Binding-site contacts:
Ligand atom OAA contacts residue ILE277 of chain 3.A at 3.6 Å.
Ligand atom CAQ contacts residue ALA18 of chain 3.A at 3.7 Å (hydrophobic).
Ligand atom CAH contacts residue ARG15 of chain 3.A at 3.3 Å.
Ligand atom OAD contacts residue ILE277 of chain 3.A at 3.6 Å.
Ligand atom CBA contacts residue GLN283 of chain 3.A at 3.4 Å.
Ligand atom SAU contacts residue VAL400 of chain 3.A at 3.6 Å.
Ligand atom CAJ contacts residue ARG15 of chain 3.A at 3.8 Å.
Ligand atom OAW contacts residue PHE8 of chain 3.A at 3.4 Å.
Ligand atom OAC contacts residue GLN276 of chain 3.A at 3.7 Å.
Ligand atom OAX contacts residue PHE8 of chain 3.A at 3.6 Å.
Ligand atom CAF contacts residue ARG15 of chain 3.A at 3.6 Å.
Ligand atom OAY contacts residue THR399 of chain 3.A at 3.3 Å.
Ligand atom CAO contacts residue PHE8 of chain 3.A at 3.8 Å (hydrophobic).
Ligand atom CAI contacts residue ASP10 of chain 3.A at 3.5 Å.
Ligand atom CAE contacts residue ARG15 of chain 3.A at 3.8 Å.
Ligand atom CAG contacts residue ARG15 of chain 3.A at 3.7 Å.
Ligand atom SBB contacts residue ASN279 of chain 3.A at 3.5 Å (h-bond).
Ligand atom NAS contacts residue VAL14 of chain 3.A at 3.7 Å.
Ligand atom SAU contacts residue CME253 of chain 3.A at 3.8 Å.
Ligand atom CAR contacts residue ASP10 of chain 3.A at 3.3 Å.
Ligand atom CAT contacts residue CME253 of chain 3.A at 3.6 Å.
Ligand atom OAW contacts residue ASP10 of chain 3.A at 3.2 Å.
Ligand atom SBB contacts residue GLN281 of chain 3.A at 3.2 Å (h-bond).
Ligand atom OAD contacts residue GLN276 of chain 3.A at 2.9 Å (h-bond).
Ligand atom NAZ contacts residue ASN279 of chain 3.A at 3.5 Å (h-bond).
Ligand atom SAU contacts residue ARG250 of chain 3.A at 3.8 Å.
Ligand atom SAV contacts residue THR399 of chain 3.A at 3.8 Å.
Ligand atom CAG contacts residue GLN283 of chain 3.A at 3.6 Å.
Ligand atom CBA contacts residue ASN279 of chain 3.A at 3.2 Å.
Ligand atom CAQ contacts residue VAL14 of chain 3.A at 3.8 Å (hydrophobic).
Ligand atom OAA contacts residue ARG15 of chain 3.A at 3.2 Å.
Ligand atom SBB contacts residue GLN276 of chain 3.A at 3.1 Å (h-bond).
Ligand atom CAT contacts residue VAL14 of chain 3.A at 3.6 Å (hydrophobic).
Ligand atom OAX contacts residue THR399 of chain 3.A at 3.5 Å.
Ligand atom CAM contacts residue ASP10 of chain 3.A at 3.0 Å.
Ligand atom CAI contacts residue ARG15 of chain 3.A at 3.5 Å.
Ligand atom CAN contacts residue ASP10 of chain 3.A at 3.4 Å.
Ligand atom SBB contacts residue GLN283 of chain 3.A at 3.6 Å.
Ligand atom CAL contacts residue ASP10 of chain 3.A at 3.2 Å.
Ligand atom NAZ contacts residue GLN283 of chain 3.A at 3.4 Å (h-bond).

Sequence of chain 3.A:
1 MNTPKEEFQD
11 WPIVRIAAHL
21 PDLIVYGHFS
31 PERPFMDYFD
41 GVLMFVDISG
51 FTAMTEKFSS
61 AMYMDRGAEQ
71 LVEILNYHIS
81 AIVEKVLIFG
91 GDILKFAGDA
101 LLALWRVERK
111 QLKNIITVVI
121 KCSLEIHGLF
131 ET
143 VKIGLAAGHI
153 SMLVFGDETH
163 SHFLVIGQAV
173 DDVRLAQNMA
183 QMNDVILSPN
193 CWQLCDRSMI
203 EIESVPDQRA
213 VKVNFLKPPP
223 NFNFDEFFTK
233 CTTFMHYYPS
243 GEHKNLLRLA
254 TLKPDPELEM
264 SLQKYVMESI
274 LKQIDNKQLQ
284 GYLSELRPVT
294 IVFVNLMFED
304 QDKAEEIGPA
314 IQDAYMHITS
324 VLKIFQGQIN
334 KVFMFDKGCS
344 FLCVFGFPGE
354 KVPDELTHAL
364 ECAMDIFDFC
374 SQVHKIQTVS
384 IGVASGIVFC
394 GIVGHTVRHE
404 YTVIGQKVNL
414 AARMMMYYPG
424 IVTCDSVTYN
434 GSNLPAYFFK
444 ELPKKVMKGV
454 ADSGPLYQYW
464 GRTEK

A protein and the small-molecule ligand that binds it are described below.
Small molecule (SMILES): O=S(=O)(O)c1cc(N=C=S)ccc1/C=C/c1ccc(N=C=S)cc1S(=O)(=O)O